Sequence of chain 1.C:
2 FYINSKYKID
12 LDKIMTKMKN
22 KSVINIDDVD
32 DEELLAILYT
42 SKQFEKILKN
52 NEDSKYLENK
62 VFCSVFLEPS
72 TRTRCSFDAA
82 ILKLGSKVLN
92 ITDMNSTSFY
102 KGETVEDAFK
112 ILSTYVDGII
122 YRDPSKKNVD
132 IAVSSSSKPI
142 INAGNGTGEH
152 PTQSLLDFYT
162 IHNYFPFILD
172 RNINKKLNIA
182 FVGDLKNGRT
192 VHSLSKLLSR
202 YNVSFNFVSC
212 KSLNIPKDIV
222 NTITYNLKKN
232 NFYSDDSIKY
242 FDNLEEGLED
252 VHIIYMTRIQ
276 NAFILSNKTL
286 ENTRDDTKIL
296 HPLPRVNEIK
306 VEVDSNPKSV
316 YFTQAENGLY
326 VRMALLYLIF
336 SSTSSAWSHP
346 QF

Sequence of chain 1.A:
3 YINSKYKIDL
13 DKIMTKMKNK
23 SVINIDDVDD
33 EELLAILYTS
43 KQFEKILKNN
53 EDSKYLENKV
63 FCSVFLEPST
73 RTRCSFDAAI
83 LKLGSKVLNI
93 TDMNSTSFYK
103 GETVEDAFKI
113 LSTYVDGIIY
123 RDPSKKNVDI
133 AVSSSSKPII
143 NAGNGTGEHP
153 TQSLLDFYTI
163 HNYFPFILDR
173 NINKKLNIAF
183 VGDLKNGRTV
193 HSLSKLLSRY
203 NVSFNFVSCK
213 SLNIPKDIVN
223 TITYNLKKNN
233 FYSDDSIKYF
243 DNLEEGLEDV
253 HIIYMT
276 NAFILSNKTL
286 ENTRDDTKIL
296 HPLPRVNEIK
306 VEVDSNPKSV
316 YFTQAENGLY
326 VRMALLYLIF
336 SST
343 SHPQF

Binding-site contacts:
Ligand atom C6 contacts residue CYS76 of chain 1.C at 4.4 Å (hydrophobic).
Ligand atom C7 contacts residue LEU113 of chain 1.A at 3.8 Å (hydrophobic).
Ligand atom C5 contacts residue PHE100 of chain 1.A at 3.7 Å (hydrophobic).
Ligand atom C8 contacts residue ARG73 of chain 1.C at 3.8 Å.
Ligand atom N1 contacts residue TYR101 of chain 1.A at 4.1 Å.
Ligand atom C4 contacts residue GLU104 of chain 1.A at 3.8 Å.
Ligand atom C4 contacts residue ARG73 of chain 1.C at 4.3 Å.
Ligand atom C9 contacts residue ALA109 of chain 1.A at 3.8 Å (hydrophobic).
Ligand atom C6 contacts residue THR72 of chain 1.C at 4.0 Å.
Ligand atom C6 contacts residue LEU113 of chain 1.A at 4.2 Å (hydrophobic).
Ligand atom C3 contacts residue ALA109 of chain 1.A at 3.9 Å (hydrophobic).
Ligand atom C9 contacts residue ARG73 of chain 1.C at 4.0 Å.
Ligand atom C7 contacts residue ARG73 of chain 1.C at 3.7 Å.
Ligand atom O2 contacts residue THR72 of chain 1.C at 4.1 Å.
Ligand atom C5 contacts residue THR72 of chain 1.C at 3.7 Å.
Ligand atom O2 contacts residue PHE100 of chain 1.A at 3.2 Å (h-bond).
Ligand atom C9 contacts residue GLU104 of chain 1.A at 3.7 Å.
Ligand atom O2 contacts residue GLU104 of chain 1.A at 3.9 Å.
Ligand atom N1 contacts residue GLU104 of chain 1.A at 3.6 Å.
Ligand atom C7 contacts residue TYR116 of chain 1.A at 4.1 Å (hydrophobic).
Ligand atom C4 contacts residue PHE100 of chain 1.A at 4.2 Å (hydrophobic).
Ligand atom C4 contacts residue ALA109 of chain 1.A at 4.1 Å (hydrophobic).
Ligand atom C7 contacts residue ALA109 of chain 1.A at 4.4 Å (hydrophobic).
Ligand atom C8 contacts residue ILE112 of chain 1.A at 3.8 Å (hydrophobic).
Ligand atom C6 contacts residue ILE92 of chain 1.A at 4.4 Å (hydrophobic).
Ligand atom C3 contacts residue GLU104 of chain 1.A at 3.0 Å.
Ligand atom N1 contacts residue PHE100 of chain 1.A at 2.6 Å (h-bond).
Ligand atom C3 contacts residue PHE100 of chain 1.A at 4.0 Å (hydrophobic).
Ligand atom C5 contacts residue ARG73 of chain 1.C at 3.8 Å.
Ligand atom C8 contacts residue ALA109 of chain 1.A at 3.6 Å (hydrophobic).
Ligand atom C6 contacts residue ARG73 of chain 1.C at 3.6 Å.
Ligand atom C8 contacts residue LEU113 of chain 1.A at 4.1 Å (hydrophobic).

The small molecule below binds the protein below.
Small molecule (SMILES): NOCc1ccccc1